Binding-site contacts:
Ligand atom O2A contacts residue GLU211 of chain 1.I at 3.0 Å (salt-bridge).
Ligand atom O1A contacts residue ASP210 of chain 1.I at 2.9 Å (salt-bridge).
Ligand atom N10 contacts residue LYS184 of chain 1.I at 3.7 Å.
Ligand atom C9 contacts residue AGS1 of chain 1.S at 4.0 Å.
Ligand atom C2B contacts residue ILE209 of chain 1.I at 3.4 Å (hydrophobic).
Ligand atom C2B contacts residue ASP265 of chain 1.I at 4.1 Å.
Ligand atom O3A contacts residue ASP265 of chain 1.I at 3.1 Å (salt-bridge).
Ligand atom C6 contacts residue LEU320 of chain 1.I at 3.9 Å (hydrophobic).
Ligand atom C4 contacts residue ARG212 of chain 1.I at 4.2 Å.
Ligand atom N10 contacts residue AGS1 of chain 1.S at 3.9 Å.
Ligand atom O1A contacts residue GLU211 of chain 1.I at 4.1 Å.
Ligand atom N10 contacts residue LEU320 of chain 1.I at 3.5 Å.
Ligand atom O6 contacts residue LEU320 of chain 1.I at 3.4 Å.
Ligand atom C2A contacts residue ASP265 of chain 1.I at 4.1 Å.
Ligand atom O2A contacts residue AGS1 of chain 1.S at 4.2 Å.
Ligand atom C1 contacts residue ARG212 of chain 1.I at 4.1 Å.
Ligand atom O6 contacts residue PRO180 of chain 1.I at 4.1 Å.
Ligand atom O7 contacts residue THR323 of chain 1.I at 3.8 Å.
Ligand atom O6 contacts residue THR323 of chain 1.I at 2.8 Å (h-bond).
Ligand atom C4 contacts residue AGS1 of chain 1.S at 3.9 Å.
Ligand atom C9 contacts residue LYS184 of chain 1.I at 4.0 Å.
Ligand atom C3A contacts residue ASP265 of chain 1.I at 3.2 Å.
Ligand atom O9 contacts residue LYS184 of chain 1.I at 3.5 Å (salt-bridge).
Ligand atom O2A contacts residue ARG212 of chain 1.I at 3.6 Å (salt-bridge).
Ligand atom O2A contacts residue MG1 of chain 1.R at 3.3 Å.
Ligand atom O2A contacts residue ASP265 of chain 1.I at 4.1 Å.
Ligand atom C5A contacts residue PRO180 of chain 1.I at 3.5 Å (hydrophobic).
Ligand atom O3A contacts residue SER266 of chain 1.I at 2.8 Å (h-bond).
Ligand atom C2B contacts residue GLU211 of chain 1.I at 3.4 Å.
Ligand atom C3A contacts residue MG1 of chain 1.R at 3.6 Å.
Ligand atom O2 contacts residue ARG212 of chain 1.I at 2.8 Å (salt-bridge).
Ligand atom C5 contacts residue PRO180 of chain 1.I at 3.9 Å (hydrophobic).
Ligand atom C2A contacts residue MG1 of chain 1.R at 4.1 Å.
Ligand atom O9 contacts residue MG1 of chain 1.R at 2.9 Å.
Ligand atom C9 contacts residue MG1 of chain 1.R at 4.1 Å.
Ligand atom C2A contacts residue GLU211 of chain 1.I at 3.9 Å.
Ligand atom C9 contacts residue LEU320 of chain 1.I at 4.0 Å (hydrophobic).
Ligand atom C2B contacts residue ASP210 of chain 1.I at 4.0 Å.
Ligand atom C3 contacts residue ARG212 of chain 1.I at 3.2 Å.
Ligand atom O9 contacts residue AGS1 of chain 1.S at 3.2 Å (h-bond).

A protein and the small-molecule ligand that binds it are described below.
Small molecule (SMILES): C=C1CCO[C@]2([C@@H](O)[C@@](C)(O)CO)NC(=O)[C@@]1(O)NC2=O

Sequence of chain 1.I:
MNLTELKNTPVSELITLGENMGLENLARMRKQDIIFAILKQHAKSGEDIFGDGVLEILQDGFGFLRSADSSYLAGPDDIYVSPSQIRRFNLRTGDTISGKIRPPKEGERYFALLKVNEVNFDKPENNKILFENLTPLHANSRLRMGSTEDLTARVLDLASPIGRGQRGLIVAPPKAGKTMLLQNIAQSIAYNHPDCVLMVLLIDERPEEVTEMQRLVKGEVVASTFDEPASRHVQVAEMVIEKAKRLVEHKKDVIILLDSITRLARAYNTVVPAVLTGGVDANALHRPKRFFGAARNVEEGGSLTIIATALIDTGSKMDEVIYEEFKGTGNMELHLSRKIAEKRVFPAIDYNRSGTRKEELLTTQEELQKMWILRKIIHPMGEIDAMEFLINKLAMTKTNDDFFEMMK